This protein binds this small molecule.
Small molecule (SMILES): CC(C)(CO[P](=O)(O)O[P](=O)(O)OC[C@H]1O[C@@H](n2cnc3c(N)ncnc32)[C@H](O)[C@@H]1OP(=O)(O)O)[C@@H](O)C(=O)NCCC(=O)NCCNC(=O)Cc1cc(O)cc(O)c1

Binding-site contacts:
Ligand atom N8P contacts residue PHE432 of chain 1.G at 3.6 Å.
Ligand atom CAG contacts residue ILE325 of chain 1.G at 3.4 Å (hydrophobic).
Ligand atom OAL contacts residue ARG254 of chain 1.G at 3.1 Å.
Ligand atom N1A contacts residue ASN236 of chain 1.G at 3.2 Å.
Ligand atom OAK contacts residue GLN416 of chain 1.G at 3.1 Å (h-bond).
Ligand atom C7P contacts residue PHE432 of chain 1.G at 3.5 Å (hydrophobic).
Ligand atom OAK contacts residue GLY327 of chain 1.G at 2.8 Å (h-bond).
Ligand atom CAE contacts residue ILE235 of chain 1.G at 3.5 Å (hydrophobic).
Ligand atom O2' contacts residue LYS238 of chain 1.G at 3.4 Å (salt-bridge).
Ligand atom OAD contacts residue GLY296 of chain 1.G at 3.1 Å (h-bond).
Ligand atom CAC contacts residue OXY1 of chain 1.Z at 3.5 Å.
Ligand atom O2A contacts residue HIS222 of chain 1.G at 3.5 Å.
Ligand atom CAG contacts residue GLN299 of chain 1.G at 3.6 Å.
Ligand atom O4' contacts residue ARG185 of chain 1.G at 3.5 Å.
Ligand atom C2A contacts residue ASN236 of chain 1.G at 3.4 Å.
Ligand atom N1A contacts residue LEU237 of chain 1.G at 3.0 Å (h-bond).
Ligand atom N1A contacts residue ALA188 of chain 1.G at 3.6 Å.
Ligand atom C6P contacts residue ALA233 of chain 1.G at 3.5 Å (hydrophobic).
Ligand atom OAD contacts residue GLY295 of chain 1.G at 3.4 Å.
Ligand atom N6A contacts residue ILE235 of chain 1.G at 2.6 Å (h-bond).
Ligand atom O5A contacts residue TYR225 of chain 1.G at 2.7 Å (h-bond).
Ligand atom NAA contacts residue OXY1 of chain 1.Z at 3.6 Å (h-bond).
Ligand atom OAD contacts residue ILE235 of chain 1.G at 2.8 Å (h-bond).
Ligand atom O4A contacts residue ARG224 of chain 1.G at 2.9 Å (salt-bridge).
Ligand atom CAJ contacts residue GLU189 of chain 1.G at 3.6 Å.
Ligand atom CAH contacts residue GLN299 of chain 1.G at 3.5 Å.
Ligand atom OAD contacts residue GLY234 of chain 1.G at 3.4 Å.
Ligand atom O9A contacts residue LYS238 of chain 1.G at 2.4 Å (salt-bridge).
Ligand atom CAG contacts residue ILE324 of chain 1.G at 3.4 Å (hydrophobic).
Ligand atom N1A contacts residue ILE235 of chain 1.G at 3.4 Å (h-bond).
Ligand atom OAL contacts residue GLU189 of chain 1.G at 2.6 Å (salt-bridge).
Ligand atom O3' contacts residue HIS222 of chain 1.G at 3.5 Å (h-bond).
Ligand atom OAL contacts residue PHE250 of chain 1.G at 3.4 Å.
Ligand atom N4P contacts residue ALA233 of chain 1.G at 2.8 Å (h-bond).
Ligand atom O7A contacts residue HIS222 of chain 1.G at 3.0 Å (h-bond).
Ligand atom CAH contacts residue GLY327 of chain 1.G at 3.6 Å.
Ligand atom N7A contacts residue ALA233 of chain 1.G at 3.5 Å.
Ligand atom OAK contacts residue ILE325 of chain 1.G at 3.0 Å (h-bond).
Ligand atom C6A contacts residue ILE235 of chain 1.G at 3.4 Å (hydrophobic).
Ligand atom N6A contacts residue ALA233 of chain 1.G at 3.3 Å (h-bond).

Sequence of chain 1.G:
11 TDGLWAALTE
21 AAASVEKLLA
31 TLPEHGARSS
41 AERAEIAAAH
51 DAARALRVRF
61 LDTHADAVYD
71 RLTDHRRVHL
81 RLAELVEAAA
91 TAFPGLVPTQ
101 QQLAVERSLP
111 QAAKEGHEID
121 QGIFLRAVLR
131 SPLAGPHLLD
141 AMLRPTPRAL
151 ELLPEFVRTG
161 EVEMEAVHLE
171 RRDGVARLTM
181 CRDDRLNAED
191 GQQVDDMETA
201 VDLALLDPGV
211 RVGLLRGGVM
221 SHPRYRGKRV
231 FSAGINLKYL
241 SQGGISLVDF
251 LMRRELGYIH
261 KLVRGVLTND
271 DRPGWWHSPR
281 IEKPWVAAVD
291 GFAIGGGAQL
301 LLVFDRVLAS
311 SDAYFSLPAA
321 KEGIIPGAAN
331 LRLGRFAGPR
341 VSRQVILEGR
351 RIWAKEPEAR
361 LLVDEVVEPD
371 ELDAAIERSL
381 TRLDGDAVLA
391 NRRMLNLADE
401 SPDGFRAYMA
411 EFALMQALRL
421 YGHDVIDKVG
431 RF